Binding-site contacts:
Ligand atom C4 contacts residue GLN244 of chain 1.A at 3.9 Å.
Ligand atom C8 contacts residue PHE247 of chain 1.A at 3.6 Å (hydrophobic).
Ligand atom C8 contacts residue LEU294 of chain 1.A at 4.3 Å (hydrophobic).
Ligand atom O6 contacts residue TYR284 of chain 1.A at 3.7 Å.
Ligand atom C8 contacts residue TYR284 of chain 1.A at 4.4 Å (hydrophobic).
Ligand atom O7 contacts residue ASN296 of chain 1.A at 4.0 Å.
Ligand atom O4 contacts residue GLN244 of chain 1.A at 3.6 Å.
Ligand atom C8 contacts residue ALA243 of chain 1.A at 4.1 Å (hydrophobic).
Ligand atom C1 contacts residue ASN296 of chain 1.A at 1.4 Å.
Ligand atom N2 contacts residue PHE247 of chain 1.A at 3.8 Å.
Ligand atom N2 contacts residue ASN296 of chain 1.A at 2.7 Å (h-bond).
Ligand atom C3 contacts residue GLN244 of chain 1.A at 3.9 Å.
Ligand atom O3 contacts residue GLN244 of chain 1.A at 3.3 Å (h-bond).
Ligand atom O7 contacts residue TYR286 of chain 1.A at 4.0 Å.
Ligand atom O5 contacts residue GLN244 of chain 1.A at 2.9 Å (h-bond).
Ligand atom O5 contacts residue TYR284 of chain 1.A at 4.1 Å.
Ligand atom C8 contacts residue TYR286 of chain 1.A at 4.4 Å (hydrophobic).
Ligand atom C4 contacts residue ASN296 of chain 1.A at 4.3 Å.
Ligand atom C3 contacts residue ASN296 of chain 1.A at 3.7 Å.
Ligand atom C7 contacts residue PHE247 of chain 1.A at 4.3 Å (hydrophobic).
Ligand atom C2 contacts residue GLN244 of chain 1.A at 3.8 Å.
Ligand atom C2 contacts residue ASN296 of chain 1.A at 2.5 Å.
Ligand atom C4 contacts residue GLN244 of chain 1.A at 4.4 Å.
Ligand atom C5 contacts residue GLN244 of chain 1.A at 3.8 Å.
Ligand atom C6 contacts residue PHE247 of chain 1.A at 4.2 Å (hydrophobic).
Ligand atom O6 contacts residue PHE247 of chain 1.A at 3.7 Å.
Ligand atom O2 contacts residue GLN244 of chain 1.A at 2.9 Å (h-bond).
Ligand atom C3 contacts residue SER293 of chain 1.A at 4.1 Å.
Ligand atom C5 contacts residue TYR284 of chain 1.A at 4.4 Å (hydrophobic).
Ligand atom C6 contacts residue GLN244 of chain 1.A at 4.0 Å.
Ligand atom N2 contacts residue SER293 of chain 1.A at 4.3 Å.
Ligand atom C7 contacts residue ASN296 of chain 1.A at 3.5 Å.
Ligand atom C1 contacts residue GLN244 of chain 1.A at 3.6 Å.
Ligand atom C8 contacts residue ASN296 of chain 1.A at 4.4 Å.
Ligand atom C6 contacts residue TYR284 of chain 1.A at 3.6 Å (hydrophobic).
Ligand atom C5 contacts residue ASN296 of chain 1.A at 3.7 Å.
Ligand atom O5 contacts residue ASN296 of chain 1.A at 2.6 Å (h-bond).
Ligand atom C3 contacts residue GLN244 of chain 1.A at 4.4 Å.

Sequence of chain 1.A:
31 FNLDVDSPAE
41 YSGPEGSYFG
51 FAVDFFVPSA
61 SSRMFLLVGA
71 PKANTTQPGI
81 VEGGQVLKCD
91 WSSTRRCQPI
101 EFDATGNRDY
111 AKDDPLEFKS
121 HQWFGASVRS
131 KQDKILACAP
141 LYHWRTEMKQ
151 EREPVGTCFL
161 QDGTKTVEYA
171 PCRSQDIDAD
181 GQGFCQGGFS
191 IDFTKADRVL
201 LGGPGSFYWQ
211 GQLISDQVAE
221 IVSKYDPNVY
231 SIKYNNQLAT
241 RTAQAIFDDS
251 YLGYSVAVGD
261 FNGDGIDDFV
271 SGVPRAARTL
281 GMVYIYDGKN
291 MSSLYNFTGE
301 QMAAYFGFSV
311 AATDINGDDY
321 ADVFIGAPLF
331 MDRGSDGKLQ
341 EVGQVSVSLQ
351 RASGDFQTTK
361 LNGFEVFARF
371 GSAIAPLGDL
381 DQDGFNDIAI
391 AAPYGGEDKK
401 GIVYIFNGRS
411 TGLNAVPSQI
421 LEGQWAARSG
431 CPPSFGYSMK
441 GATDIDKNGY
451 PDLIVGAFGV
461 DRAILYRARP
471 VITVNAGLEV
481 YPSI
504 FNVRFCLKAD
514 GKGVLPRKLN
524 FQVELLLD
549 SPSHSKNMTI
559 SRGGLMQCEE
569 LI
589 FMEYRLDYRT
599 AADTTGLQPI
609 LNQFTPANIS

A protein and the small-molecule ligand that binds it are described below.
Small molecule (SMILES): CC(=O)N[C@H]1[C@H](O[C@H]2[C@H](O)[C@@H](NC(C)=O)CO[C@@H]2CO)O[C@H](CO)[C@@H](O[C@@H]2O[C@H](CO)[C@@H](O[C@H]3O[C@H](CO[C@H]4O[C@H](CO)[C@@H](O)[C@H](O)[C@@H]4O)[C@@H](O)[C@H](O)[C@@H]3O)[C@H](O[C@H]3O[C@H](CO)[C@@H](O)[C@H](O)[C@@H]3O)[C@@H]2O)[C@@H]1O